Sequence of chain 1.I:
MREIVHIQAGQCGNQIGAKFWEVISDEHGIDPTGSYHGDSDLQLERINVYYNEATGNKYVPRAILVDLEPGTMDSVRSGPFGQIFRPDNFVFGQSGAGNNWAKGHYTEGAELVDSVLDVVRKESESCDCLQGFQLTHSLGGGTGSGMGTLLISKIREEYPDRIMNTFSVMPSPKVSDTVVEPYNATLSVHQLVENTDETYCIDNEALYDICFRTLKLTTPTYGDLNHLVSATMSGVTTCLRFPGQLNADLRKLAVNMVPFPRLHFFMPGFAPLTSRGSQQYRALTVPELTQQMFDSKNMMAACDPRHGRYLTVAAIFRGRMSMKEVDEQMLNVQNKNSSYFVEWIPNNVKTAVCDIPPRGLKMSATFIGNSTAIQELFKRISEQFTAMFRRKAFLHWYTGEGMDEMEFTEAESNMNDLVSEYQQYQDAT

Binding-site contacts:
Ligand atom C28 contacts residue PRO358 of chain 1.I at 3.1 Å (hydrophobic).
Ligand atom C37 contacts residue PRO358 of chain 1.I at 3.5 Å (hydrophobic).
Ligand atom C38 contacts residue ALA231 of chain 1.I at 3.5 Å (hydrophobic).
Ligand atom C30 contacts residue HIS227 of chain 1.I at 3.6 Å.
Ligand atom C38 contacts residue PRO358 of chain 1.I at 3.6 Å (hydrophobic).
Ligand atom O12 contacts residue GLY360 of chain 1.I at 3.5 Å (h-bond).
Ligand atom C41 contacts residue SER234 of chain 1.I at 3.5 Å.
Ligand atom C44 contacts residue GLY360 of chain 1.I at 3.7 Å.
Ligand atom C39 contacts residue ALA231 of chain 1.I at 3.0 Å (hydrophobic).
Ligand atom C16 contacts residue PRO272 of chain 1.I at 3.1 Å (hydrophobic).
Ligand atom O07 contacts residue LEU361 of chain 1.I at 3.4 Å.
Ligand atom O14 contacts residue VAL23 of chain 1.I at 3.6 Å.
Ligand atom C40 contacts residue ALA231 of chain 1.I at 3.4 Å (hydrophobic).
Ligand atom C14 contacts residue LEU215 of chain 1.I at 2.8 Å (hydrophobic).
Ligand atom C07 contacts residue HIS227 of chain 1.I at 3.1 Å.
Ligand atom C36 contacts residue HIS227 of chain 1.I at 3.5 Å.
Ligand atom O10 contacts residue GLY360 of chain 1.I at 3.4 Å (h-bond).
Ligand atom C31 contacts residue HIS227 of chain 1.I at 3.5 Å.
Ligand atom O14 contacts residue HIS227 of chain 1.I at 2.9 Å (h-bond).
Ligand atom C15 contacts residue PRO272 of chain 1.I at 3.3 Å (hydrophobic).
Ligand atom C40 contacts residue ARG318 of chain 1.I at 3.6 Å.
Ligand atom C41 contacts residue VAL23 of chain 1.I at 3.0 Å (hydrophobic).
Ligand atom O13 contacts residue PRO358 of chain 1.I at 3.1 Å.
Ligand atom C16 contacts residue LEU273 of chain 1.I at 3.7 Å (hydrophobic).
Ligand atom O06 contacts residue LEU273 of chain 1.I at 3.2 Å.
Ligand atom C42 contacts residue VAL23 of chain 1.I at 3.2 Å (hydrophobic).
Ligand atom O10 contacts residue LEU361 of chain 1.I at 3.7 Å.
Ligand atom C16 contacts residue THR274 of chain 1.I at 3.6 Å.
Ligand atom O12 contacts residue ARG359 of chain 1.I at 2.9 Å (salt-bridge).
Ligand atom C07 contacts residue ASP224 of chain 1.I at 3.3 Å.
Ligand atom C28 contacts residue ARG359 of chain 1.I at 3.5 Å.
Ligand atom C44 contacts residue LEU361 of chain 1.I at 3.3 Å (hydrophobic).
Ligand atom C06 contacts residue HIS227 of chain 1.I at 3.2 Å.
Ligand atom C19 contacts residue THR274 of chain 1.I at 2.7 Å.
Ligand atom O07 contacts residue THR274 of chain 1.I at 3.4 Å (h-bond).
Ligand atom C40 contacts residue SER234 of chain 1.I at 3.4 Å.
Ligand atom O13 contacts residue ARG359 of chain 1.I at 2.5 Å (salt-bridge).
Ligand atom C17 contacts residue LEU361 of chain 1.I at 3.6 Å (hydrophobic).
Ligand atom O03 contacts residue ARG276 of chain 1.I at 3.7 Å.
Ligand atom O06 contacts residue LEU215 of chain 1.I at 2.6 Å.

A protein and the small-molecule ligand that binds it are described below.
Small molecule (SMILES): CC(=O)O[C@H]1C(=O)[C@@]2(C)[C@H]([C@H](OC(=O)c3ccccc3)[C@]3(O)C[C@H](OC(=O)[C@H](O)[C@@H](NC(=O)c4ccccc4)c4ccccc4)C(C)=C1C3(C)C)[C@]1(OC(C)=O)CO[C@@H]1C[C@@H]2O